Binding-site contacts:
Ligand atom O5' contacts residue ARG425 of chain 17.A at 2.8 Å.
Ligand atom O3' contacts residue THR423 of chain 17.A at 3.8 Å.
Ligand atom N1 contacts residue ARG425 of chain 17.A at 3.6 Å (salt-bridge).
Ligand atom N3 contacts residue GLU208 of chain 16.A at 2.7 Å (salt-bridge).
Ligand atom C5' contacts residue ARG28 of chain 16.C at 3.1 Å.
Ligand atom C2 contacts residue ARG425 of chain 17.A at 3.1 Å.
Ligand atom C2 contacts residue GLU208 of chain 16.A at 1.6 Å.
Ligand atom OP2 contacts residue THR423 of chain 17.A at 2.9 Å.
Ligand atom O4' contacts residue PHE212 of chain 16.A at 3.4 Å.
Ligand atom O3' contacts residue ARG425 of chain 17.A at 3.8 Å.
Ligand atom O3' contacts residue ARG28 of chain 16.C at 3.5 Å (salt-bridge).
Ligand atom C4 contacts residue GLU208 of chain 16.A at 3.4 Å.
Ligand atom N1 contacts residue GLU208 of chain 16.A at 1.5 Å (salt-bridge).
Ligand atom O4' contacts residue ARG425 of chain 17.A at 3.7 Å.
Ligand atom P contacts residue DC1 of chain 16.H at 2.5 Å.
Ligand atom C4' contacts residue DC1 of chain 16.H at 2.8 Å.
Ligand atom C5 contacts residue GLU208 of chain 16.A at 3.4 Å.
Ligand atom O5' contacts residue ARG28 of chain 16.C at 3.4 Å.
Ligand atom O5' contacts residue DC1 of chain 16.H at 2.6 Å.
Ligand atom C2' contacts residue DC1 of chain 16.E at 2.2 Å.
Ligand atom N3 contacts residue PHE212 of chain 16.A at 2.9 Å.
Ligand atom OP2 contacts residue ARG425 of chain 17.A at 3.8 Å.
Ligand atom P contacts residue ARG425 of chain 17.A at 3.5 Å.
Ligand atom O5' contacts residue TYR31 of chain 16.C at 3.4 Å (h-bond).
Ligand atom OP1 contacts residue ARG28 of chain 16.C at 3.2 Å (salt-bridge).
Ligand atom C1' contacts residue DC1 of chain 16.E at 3.6 Å.
Ligand atom O3' contacts residue DC1 of chain 16.E at 3.3 Å.
Ligand atom N3 contacts residue ARG425 of chain 17.A at 3.1 Å (salt-bridge).
Ligand atom C1' contacts residue PHE212 of chain 16.A at 3.5 Å (hydrophobic).
Ligand atom OP1 contacts residue GLY34 of chain 16.C at 3.8 Å.
Ligand atom C4 contacts residue ARG425 of chain 17.A at 3.6 Å.
Ligand atom C1' contacts residue ALA27 of chain 16.C at 3.8 Å (hydrophobic).
Ligand atom N6 contacts residue GLU208 of chain 16.A at 3.4 Å (salt-bridge).
Ligand atom OP2 contacts residue DC1 of chain 16.H at 2.0 Å.
Ligand atom C2 contacts residue PHE212 of chain 16.A at 3.8 Å (hydrophobic).
Ligand atom OP2 contacts residue ASP426 of chain 17.A at 2.8 Å (salt-bridge).
Ligand atom C6 contacts residue GLU208 of chain 16.A at 2.6 Å.
Ligand atom C5' contacts residue TYR31 of chain 16.C at 2.9 Å (hydrophobic).
Ligand atom C5' contacts residue DC1 of chain 16.H at 2.3 Å.
Ligand atom C3' contacts residue DC1 of chain 16.E at 2.9 Å.

Sequence of chain 16.C:
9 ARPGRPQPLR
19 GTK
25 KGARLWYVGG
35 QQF

This protein binds this small molecule.
Small molecule (SMILES): Nc1ncnc2c1N1CN2[C@H]2C[C@]3(OP3(O)(O)OC[C@H]3OCC[C@@H]3O[P](=O)(O)OC[C@H]3O[C@@H]1C[C@@H]3O)[C@@H](CO[P](=O)(O)O[C@H]1CCO[C@@H]1COP(=O)=O)O2

Sequence of chain 16.A:
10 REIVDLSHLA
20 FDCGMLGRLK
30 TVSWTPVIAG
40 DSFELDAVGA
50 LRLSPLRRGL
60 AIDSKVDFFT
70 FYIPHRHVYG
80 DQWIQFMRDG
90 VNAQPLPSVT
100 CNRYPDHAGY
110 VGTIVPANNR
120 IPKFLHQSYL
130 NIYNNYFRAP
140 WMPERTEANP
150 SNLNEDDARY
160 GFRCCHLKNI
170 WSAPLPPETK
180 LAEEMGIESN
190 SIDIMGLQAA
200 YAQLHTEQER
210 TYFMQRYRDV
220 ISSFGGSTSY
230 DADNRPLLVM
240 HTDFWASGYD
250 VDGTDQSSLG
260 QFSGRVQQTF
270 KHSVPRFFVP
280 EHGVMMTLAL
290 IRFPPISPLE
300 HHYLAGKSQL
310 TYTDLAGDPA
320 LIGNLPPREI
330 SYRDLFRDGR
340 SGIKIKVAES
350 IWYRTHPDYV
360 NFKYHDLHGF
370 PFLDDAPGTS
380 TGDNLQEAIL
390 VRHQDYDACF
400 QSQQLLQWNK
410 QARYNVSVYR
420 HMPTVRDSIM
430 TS

Sequence of chain 17.A:
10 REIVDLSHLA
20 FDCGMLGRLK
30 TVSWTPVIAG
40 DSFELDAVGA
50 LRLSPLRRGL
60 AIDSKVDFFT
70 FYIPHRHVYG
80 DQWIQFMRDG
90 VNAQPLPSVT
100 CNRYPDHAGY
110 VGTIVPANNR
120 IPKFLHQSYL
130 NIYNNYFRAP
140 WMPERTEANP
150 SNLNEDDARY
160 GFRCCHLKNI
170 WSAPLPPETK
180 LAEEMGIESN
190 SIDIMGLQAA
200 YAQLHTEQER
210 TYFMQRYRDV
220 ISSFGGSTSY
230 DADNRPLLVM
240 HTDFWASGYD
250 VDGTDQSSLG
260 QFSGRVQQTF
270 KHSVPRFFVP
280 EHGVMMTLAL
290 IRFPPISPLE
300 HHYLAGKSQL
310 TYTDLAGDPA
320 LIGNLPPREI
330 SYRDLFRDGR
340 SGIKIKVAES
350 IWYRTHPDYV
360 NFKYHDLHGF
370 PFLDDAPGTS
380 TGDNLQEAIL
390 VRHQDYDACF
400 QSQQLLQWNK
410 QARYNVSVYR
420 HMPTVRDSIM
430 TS